Binding-site contacts:
Ligand atom C2 contacts residue ASN101 of chain 1.G at 2.5 Å.
Ligand atom C3 contacts residue ASN101 of chain 1.G at 3.9 Å.
Ligand atom C8 contacts residue ASN101 of chain 1.G at 4.0 Å.
Ligand atom C1 contacts residue ASN101 of chain 1.G at 1.5 Å.
Ligand atom C6 contacts residue GLY112 of chain 1.G at 4.1 Å.
Ligand atom O6 contacts residue ARG138 of chain 1.G at 4.0 Å.
Ligand atom C5 contacts residue ASN101 of chain 1.G at 3.8 Å.
Ligand atom C4 contacts residue ASN101 of chain 1.G at 4.4 Å.
Ligand atom C7 contacts residue ASN101 of chain 1.G at 3.4 Å.
Ligand atom O7 contacts residue ASN101 of chain 1.G at 3.4 Å (h-bond).
Ligand atom O5 contacts residue GLY112 of chain 1.G at 3.8 Å.
Ligand atom O5 contacts residue ASN101 of chain 1.G at 2.5 Å (h-bond).
Ligand atom C1 contacts residue LYS115 of chain 1.G at 4.5 Å.
Ligand atom N2 contacts residue ASN101 of chain 1.G at 3.0 Å (h-bond).
Ligand atom O6 contacts residue GLY112 of chain 1.G at 3.9 Å.

This small molecule binds to this protein.
Small molecule (SMILES): CC(=O)N[C@@H]1[C@@H](O)[C@H](O)[C@@H](CO)O[C@H]1O

Sequence of chain 1.G:
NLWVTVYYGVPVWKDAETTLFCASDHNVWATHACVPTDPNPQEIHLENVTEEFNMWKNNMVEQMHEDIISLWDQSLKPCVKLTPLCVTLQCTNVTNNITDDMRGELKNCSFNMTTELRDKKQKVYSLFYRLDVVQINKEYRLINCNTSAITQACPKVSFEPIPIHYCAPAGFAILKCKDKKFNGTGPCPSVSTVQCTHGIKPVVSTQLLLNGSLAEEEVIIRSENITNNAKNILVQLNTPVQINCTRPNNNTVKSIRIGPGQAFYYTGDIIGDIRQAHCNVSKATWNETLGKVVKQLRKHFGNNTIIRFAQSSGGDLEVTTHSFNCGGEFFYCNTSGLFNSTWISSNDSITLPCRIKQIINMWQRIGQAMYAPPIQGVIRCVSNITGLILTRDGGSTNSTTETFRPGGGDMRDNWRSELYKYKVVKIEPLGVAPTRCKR